A protein and the small-molecule ligand that binds it are described below.
Small molecule (SMILES): O=C(O)Cc1ccc(O)c(O)c1

Sequence of chain 4.B:
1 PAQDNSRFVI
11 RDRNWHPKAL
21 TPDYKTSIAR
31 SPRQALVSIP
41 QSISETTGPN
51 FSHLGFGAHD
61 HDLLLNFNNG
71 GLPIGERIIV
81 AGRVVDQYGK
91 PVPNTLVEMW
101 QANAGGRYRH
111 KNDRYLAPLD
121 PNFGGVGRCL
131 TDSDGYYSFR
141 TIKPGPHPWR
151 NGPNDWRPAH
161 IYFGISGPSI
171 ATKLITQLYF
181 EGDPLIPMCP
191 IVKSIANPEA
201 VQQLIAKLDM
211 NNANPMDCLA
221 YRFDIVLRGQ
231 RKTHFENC

Binding-site contacts:
Ligand atom O1 contacts residue ARG133 of chain 4.A at 3.5 Å.
Ligand atom C1 contacts residue PRO15 of chain 4.A at 3.7 Å (hydrophobic).
Ligand atom C6 contacts residue HIS147 of chain 4.B at 4.2 Å.
Ligand atom C4 contacts residue TYR162 of chain 4.B at 3.6 Å (hydrophobic).
Ligand atom C5 contacts residue FE1 of chain 4.K at 4.2 Å.
Ligand atom C2 contacts residue TYR16 of chain 4.A at 3.4 Å (hydrophobic).
Ligand atom O4 contacts residue HIS160 of chain 4.B at 3.2 Å (h-bond).
Ligand atom C3 contacts residue TYR108 of chain 4.B at 4.0 Å (hydrophobic).
Ligand atom C1 contacts residue HIS147 of chain 4.B at 3.8 Å.
Ligand atom C3 contacts residue FE1 of chain 4.K at 2.8 Å.
Ligand atom C4 contacts residue HIS147 of chain 4.B at 4.1 Å.
Ligand atom O4 contacts residue TYR162 of chain 4.B at 2.9 Å (h-bond).
Ligand atom C2 contacts residue FE1 of chain 4.K at 4.2 Å.
Ligand atom O4 contacts residue FE1 of chain 4.K at 2.1 Å.
Ligand atom C3 contacts residue TYR16 of chain 4.A at 4.1 Å (hydrophobic).
Ligand atom C1 contacts residue TRP149 of chain 4.B at 4.0 Å (hydrophobic).
Ligand atom O1 contacts residue PRO15 of chain 4.A at 3.4 Å.
Ligand atom C2 contacts residue HIS147 of chain 4.B at 3.7 Å.
Ligand atom C7 contacts residue HIS147 of chain 4.B at 4.2 Å.
Ligand atom O3 contacts residue PRO15 of chain 4.A at 4.2 Å.
Ligand atom C2 contacts residue PRO15 of chain 4.A at 3.4 Å (hydrophobic).
Ligand atom O3 contacts residue TYR162 of chain 4.B at 2.9 Å (h-bond).
Ligand atom C3 contacts residue HIS147 of chain 4.B at 3.9 Å.
Ligand atom O3 contacts residue TYR108 of chain 4.B at 3.0 Å (h-bond).
Ligand atom C8 contacts residue PRO15 of chain 4.A at 3.8 Å (hydrophobic).
Ligand atom C7 contacts residue TRP149 of chain 4.B at 4.2 Å (hydrophobic).
Ligand atom C4 contacts residue ARG157 of chain 4.B at 3.8 Å.
Ligand atom O4 contacts residue ARG157 of chain 4.B at 2.6 Å (salt-bridge).
Ligand atom C7 contacts residue PRO15 of chain 4.A at 3.8 Å (hydrophobic).
Ligand atom C5 contacts residue ARG157 of chain 4.B at 3.6 Å.
Ligand atom C5 contacts residue TRP149 of chain 4.B at 3.8 Å (hydrophobic).
Ligand atom O3 contacts residue TYR16 of chain 4.A at 3.6 Å.
Ligand atom C6 contacts residue TRP149 of chain 4.B at 3.3 Å (hydrophobic).
Ligand atom C3 contacts residue TYR162 of chain 4.B at 3.6 Å (hydrophobic).
Ligand atom O3 contacts residue FE1 of chain 4.K at 2.1 Å.
Ligand atom O2 contacts residue TRP149 of chain 4.B at 3.6 Å.
Ligand atom C3 contacts residue PRO15 of chain 4.A at 3.9 Å (hydrophobic).
Ligand atom O4 contacts residue TYR108 of chain 4.B at 4.0 Å.
Ligand atom C7 contacts residue TYR16 of chain 4.A at 3.9 Å (hydrophobic).
Ligand atom C4 contacts residue FE1 of chain 4.K at 2.8 Å.

Sequence of chain 4.A:
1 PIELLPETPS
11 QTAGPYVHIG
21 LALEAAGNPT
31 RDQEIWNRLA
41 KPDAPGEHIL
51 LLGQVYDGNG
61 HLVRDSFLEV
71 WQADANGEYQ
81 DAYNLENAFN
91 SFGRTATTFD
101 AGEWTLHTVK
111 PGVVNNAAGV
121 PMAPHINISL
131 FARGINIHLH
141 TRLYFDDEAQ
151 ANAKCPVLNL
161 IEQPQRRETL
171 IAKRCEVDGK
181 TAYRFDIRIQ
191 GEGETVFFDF